The protein below binds the small molecule below.
Small molecule (SMILES): O=C(CCCC[C@@H]1SC[C@@H]2NC(=O)N[C@@H]21)NNc1c(-c2ccc(S(=O)(=O)N3CCOCC3)cc2)cccc1-c1ccc(S(=O)(=O)N2CCOCC2)cc1

Sequence of chain 2.C:
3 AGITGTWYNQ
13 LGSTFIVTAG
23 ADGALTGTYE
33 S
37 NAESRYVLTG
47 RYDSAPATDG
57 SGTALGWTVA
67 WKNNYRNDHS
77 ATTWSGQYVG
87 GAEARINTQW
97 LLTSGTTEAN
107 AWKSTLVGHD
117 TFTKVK

Sequence of chain 2.D:
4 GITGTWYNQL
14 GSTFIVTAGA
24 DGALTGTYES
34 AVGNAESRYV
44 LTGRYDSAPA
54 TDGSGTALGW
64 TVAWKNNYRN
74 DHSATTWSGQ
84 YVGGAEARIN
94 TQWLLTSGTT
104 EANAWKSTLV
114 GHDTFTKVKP

Binding-site contacts:
Ligand atom O contacts residue TYR42 of chain 2.D at 3.5 Å (h-bond).
Ligand atom O1 contacts residue SER15 of chain 2.D at 3.7 Å.
Ligand atom O7 contacts residue TYR31 of chain 2.D at 2.7 Å (h-bond).
Ligand atom C35 contacts residue ASP116 of chain 2.D at 3.7 Å.
Ligand atom C26 contacts residue ARG72 of chain 2.D at 3.7 Å.
Ligand atom C34 contacts residue TRP108 of chain 2.C at 3.8 Å (hydrophobic).
Ligand atom O4 contacts residue ASN73 of chain 2.D at 2.6 Å (h-bond).
Ligand atom N5 contacts residue ASP116 of chain 2.D at 2.8 Å (salt-bridge).
Ligand atom O7 contacts residue SER15 of chain 2.D at 2.8 Å (h-bond).
Ligand atom C35 contacts residue LEU13 of chain 2.D at 3.6 Å (hydrophobic).
Ligand atom C12 contacts residue PEG1 of chain 2.L at 3.4 Å.
Ligand atom C4 contacts residue TRP67 of chain 2.D at 3.7 Å (hydrophobic).
Ligand atom S contacts residue THR78 of chain 2.D at 3.4 Å (h-bond).
Ligand atom O contacts residue SER33 of chain 2.D at 3.5 Å (h-bond).
Ligand atom N4 contacts residue LEU13 of chain 2.D at 3.6 Å.
Ligand atom C1 contacts residue TRP96 of chain 2.D at 3.4 Å (hydrophobic).
Ligand atom C18 contacts residue SER33 of chain 2.D at 3.5 Å.
Ligand atom C contacts residue TRP96 of chain 2.D at 3.7 Å (hydrophobic).
Ligand atom O2 contacts residue TRP108 of chain 2.C at 3.6 Å.
Ligand atom O contacts residue TRP67 of chain 2.D at 3.8 Å.
Ligand atom C23 contacts residue ALA34 of chain 2.D at 3.4 Å (hydrophobic).
Ligand atom C25 contacts residue ARG72 of chain 2.D at 3.6 Å.
Ligand atom C27 contacts residue ARG72 of chain 2.D at 3.6 Å.
Ligand atom S contacts residue TRP67 of chain 2.D at 3.6 Å.
Ligand atom C2 contacts residue TRP108 of chain 2.C at 3.6 Å (hydrophobic).
Ligand atom C10 contacts residue PEG1 of chain 2.L at 3.7 Å.
Ligand atom N5 contacts residue LEU13 of chain 2.D at 3.8 Å.
Ligand atom C35 contacts residue TYR31 of chain 2.D at 3.5 Å (hydrophobic).
Ligand atom N contacts residue ASP74 of chain 2.D at 3.0 Å (salt-bridge).
Ligand atom C11 contacts residue PEG1 of chain 2.L at 3.5 Å.
Ligand atom C6 contacts residue TRP67 of chain 2.D at 3.5 Å (hydrophobic).
Ligand atom O5 contacts residue ARG72 of chain 2.D at 3.6 Å.
Ligand atom O7 contacts residue ASN11 of chain 2.D at 3.0 Å (h-bond).
Ligand atom C16 contacts residue TRP108 of chain 2.C at 3.6 Å (hydrophobic).
Ligand atom C35 contacts residue ASN11 of chain 2.D at 3.7 Å.
Ligand atom O5 contacts residue TYR71 of chain 2.D at 3.5 Å (h-bond).
Ligand atom O1 contacts residue SER33 of chain 2.D at 3.5 Å.
Ligand atom C6 contacts residue ASP74 of chain 2.D at 3.7 Å.
Ligand atom O4 contacts residue ARG72 of chain 2.D at 3.5 Å.
Ligand atom S contacts residue TRP80 of chain 2.D at 3.7 Å.